Binding-site contacts:
Ligand atom C4 contacts residue ASP96 of chain 1.E at 3.4 Å.
Ligand atom C3 contacts residue ASP99 of chain 1.E at 3.2 Å.
Ligand atom O4 contacts residue ASP104 of chain 1.E at 3.2 Å (salt-bridge).
Ligand atom C1M contacts residue SER22 of chain 1.E at 4.0 Å.
Ligand atom O4 contacts residue ASP99 of chain 1.E at 3.6 Å.
Ligand atom O3 contacts residue ASP101 of chain 1.E at 2.9 Å (salt-bridge).
Ligand atom C2 contacts residue ASP99 of chain 1.E at 4.0 Å.
Ligand atom C1 contacts residue SER23 of chain 1.E at 3.7 Å.
Ligand atom C4 contacts residue ASP104 of chain 1.E at 3.1 Å.
Ligand atom C5 contacts residue DLY1 of chain 1.F at 3.4 Å.
Ligand atom C5 contacts residue ASP96 of chain 1.E at 3.7 Å.
Ligand atom C6 contacts residue DLY1 of chain 1.F at 2.4 Å.
Ligand atom O5 contacts residue DLY1 of chain 1.F at 3.6 Å.
Ligand atom O3 contacts residue ASP104 of chain 1.E at 3.1 Å (salt-bridge).
Ligand atom C3 contacts residue ASP104 of chain 1.E at 3.7 Å.
Ligand atom O3 contacts residue CA1 of chain 1.R at 2.5 Å.
Ligand atom C7 contacts residue DTY2 of chain 1.F at 3.9 Å.
Ligand atom C5 contacts residue SER22 of chain 1.E at 3.5 Å.
Ligand atom C3 contacts residue CA1 of chain 1.R at 3.3 Å.
Ligand atom O3 contacts residue ASP99 of chain 1.E at 2.5 Å (salt-bridge).
Ligand atom C1M contacts residue SER23 of chain 1.E at 3.3 Å.
Ligand atom O2 contacts residue ASP104 of chain 1.E at 3.7 Å.
Ligand atom O5 contacts residue SER22 of chain 1.E at 3.3 Å (h-bond).
Ligand atom C1 contacts residue DLY1 of chain 1.F at 4.0 Å.
Ligand atom C7 contacts residue DLY1 of chain 1.F at 1.3 Å.
Ligand atom O2 contacts residue ASN21 of chain 1.E at 2.9 Å (h-bond).
Ligand atom C4 contacts residue SER22 of chain 1.E at 3.7 Å.
Ligand atom C4 contacts residue CA1 of chain 1.R at 3.2 Å.
Ligand atom O4 contacts residue GLY97 of chain 1.E at 4.0 Å.
Ligand atom O7A contacts residue DLY1 of chain 1.F at 2.2 Å (h-bond).
Ligand atom O2 contacts residue SER22 of chain 1.E at 3.2 Å.
Ligand atom C1M contacts residue DLY3 of chain 1.F at 3.9 Å.
Ligand atom O7A contacts residue SER23 of chain 1.E at 3.7 Å.
Ligand atom O4 contacts residue CA1 of chain 1.R at 2.4 Å.
Ligand atom C1M contacts residue THR45 of chain 1.E at 3.9 Å.
Ligand atom C1M contacts residue DTY2 of chain 1.F at 3.3 Å.
Ligand atom C1 contacts residue DTY2 of chain 1.F at 3.6 Å.
Ligand atom O4 contacts residue GLU95 of chain 1.E at 3.3 Å (salt-bridge).
Ligand atom O5 contacts residue SER23 of chain 1.E at 2.9 Å (h-bond).
Ligand atom O4 contacts residue ASP96 of chain 1.E at 2.6 Å (salt-bridge).

This small molecule binds to this protein.
Small molecule (SMILES): C[C@@H]1O[C@@H](CC(=O)O)[C@@H](O)[C@H](O)[C@@H]1O

Sequence of chain 1.E:
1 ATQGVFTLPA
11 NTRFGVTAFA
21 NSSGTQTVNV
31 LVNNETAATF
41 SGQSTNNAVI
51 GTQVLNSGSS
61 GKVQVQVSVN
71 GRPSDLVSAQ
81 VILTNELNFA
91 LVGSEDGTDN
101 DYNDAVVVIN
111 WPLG